The small molecule below binds the protein below.
Small molecule (SMILES): CC(C)c1cc(C(=O)N2Cc3ccc(F)cc3C2)c(O)c2cnoc12

Binding-site contacts:
Ligand atom C09 contacts residue ASP90 of chain 1.A at 3.6 Å.
Ligand atom C13 contacts residue LEU45 of chain 1.A at 3.6 Å (hydrophobic).
Ligand atom C07 contacts residue THR181 of chain 1.A at 3.6 Å.
Ligand atom O11 contacts residue VAL183 of chain 1.A at 3.5 Å.
Ligand atom C20 contacts residue ILE93 of chain 1.A at 3.7 Å (hydrophobic).
Ligand atom C01 contacts residue ASN48 of chain 1.A at 3.8 Å.
Ligand atom C07 contacts residue ASP90 of chain 1.A at 3.5 Å.
Ligand atom F23 contacts residue LYS55 of chain 1.A at 3.3 Å.
Ligand atom N12 contacts residue VAL183 of chain 1.A at 3.5 Å.
Ligand atom C01 contacts residue DMS1 of chain 1.G at 3.7 Å.
Ligand atom O11 contacts residue LEU45 of chain 1.A at 3.7 Å.
Ligand atom C01 contacts residue PHE135 of chain 1.A at 3.8 Å (hydrophobic).
Ligand atom C13 contacts residue ASP90 of chain 1.A at 3.2 Å.
Ligand atom N12 contacts residue LEU45 of chain 1.A at 3.4 Å (h-bond).
Ligand atom C20 contacts residue GLY94 of chain 1.A at 3.7 Å.
Ligand atom O15 contacts residue MET95 of chain 1.A at 3.6 Å.
Ligand atom C02 contacts residue PHE135 of chain 1.A at 3.6 Å (hydrophobic).
Ligand atom C20 contacts residue ALA52 of chain 1.A at 3.6 Å (hydrophobic).
Ligand atom O08 contacts residue THR181 of chain 1.A at 3.5 Å.
Ligand atom C18 contacts residue ALA52 of chain 1.A at 3.9 Å (hydrophobic).
Ligand atom O08 contacts residue ALA52 of chain 1.A at 3.4 Å.
Ligand atom C25 contacts residue ASP51 of chain 1.A at 3.7 Å.
Ligand atom C10 contacts residue ASN48 of chain 1.A at 3.5 Å.
Ligand atom C14 contacts residue ALA52 of chain 1.A at 3.8 Å (hydrophobic).
Ligand atom C13 contacts residue ALA49 of chain 1.A at 3.7 Å (hydrophobic).
Ligand atom C09 contacts residue ASN48 of chain 1.A at 3.8 Å.
Ligand atom C14 contacts residue THR181 of chain 1.A at 3.5 Å.
Ligand atom C03 contacts residue PHE135 of chain 1.A at 3.5 Å (hydrophobic).
Ligand atom O08 contacts residue ASP90 of chain 1.A at 2.5 Å (salt-bridge).
Ligand atom C17 contacts residue ASN48 of chain 1.A at 3.9 Å.
Ligand atom C17 contacts residue ALA52 of chain 1.A at 3.8 Å (hydrophobic).
Ligand atom C05 contacts residue MET95 of chain 1.A at 3.7 Å (hydrophobic).
Ligand atom N16 contacts residue ALA52 of chain 1.A at 3.5 Å.
Ligand atom C19 contacts residue ALA52 of chain 1.A at 3.8 Å (hydrophobic).
Ligand atom C06 contacts residue THR181 of chain 1.A at 3.8 Å.
Ligand atom O15 contacts residue THR181 of chain 1.A at 2.6 Å (h-bond).
Ligand atom O11 contacts residue ASN48 of chain 1.A at 3.6 Å.
Ligand atom C02 contacts residue ASN48 of chain 1.A at 3.8 Å.
Ligand atom O15 contacts residue GLY94 of chain 1.A at 3.6 Å.
Ligand atom C21 contacts residue ILE93 of chain 1.A at 3.6 Å (hydrophobic).

Sequence of chain 1.A:
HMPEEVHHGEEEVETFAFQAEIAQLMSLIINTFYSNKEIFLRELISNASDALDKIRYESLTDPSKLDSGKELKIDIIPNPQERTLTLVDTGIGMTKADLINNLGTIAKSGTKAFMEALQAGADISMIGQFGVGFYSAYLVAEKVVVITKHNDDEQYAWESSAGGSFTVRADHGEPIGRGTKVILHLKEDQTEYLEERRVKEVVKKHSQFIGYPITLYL